This small molecule binds to this protein.
Small molecule (SMILES): CC(=O)N[C@@H]1[C@@H](O)[C@H](O)[C@@H](CO)O[C@H]1O

Binding-site contacts:
Ligand atom O5 contacts residue ASN126 of chain 1.H at 2.4 Å (h-bond).
Ligand atom O7 contacts residue ASN126 of chain 1.H at 3.6 Å.
Ligand atom N2 contacts residue ASN126 of chain 1.H at 2.8 Å (h-bond).
Ligand atom C7 contacts residue LYS122 of chain 1.H at 4.5 Å.
Ligand atom C7 contacts residue GLU123 of chain 1.H at 4.4 Å.
Ligand atom C5 contacts residue ASN126 of chain 1.H at 3.7 Å.
Ligand atom C8 contacts residue SER125 of chain 1.H at 3.8 Å.
Ligand atom C8 contacts residue TYR127 of chain 1.H at 4.2 Å (hydrophobic).
Ligand atom C7 contacts residue ASN126 of chain 1.H at 3.3 Å.
Ligand atom C8 contacts residue LYS122 of chain 1.H at 3.3 Å.
Ligand atom C8 contacts residue ASN126 of chain 1.H at 3.9 Å.
Ligand atom O7 contacts residue TYR127 of chain 1.H at 4.1 Å.
Ligand atom C2 contacts residue ASN126 of chain 1.H at 2.4 Å.
Ligand atom N2 contacts residue SER125 of chain 1.H at 4.1 Å.
Ligand atom C1 contacts residue ASN126 of chain 1.H at 1.4 Å.
Ligand atom C4 contacts residue ASN126 of chain 1.H at 4.1 Å.
Ligand atom C3 contacts residue ASN126 of chain 1.H at 3.7 Å.
Ligand atom C8 contacts residue ILE124 of chain 1.H at 4.2 Å (hydrophobic).
Ligand atom C8 contacts residue GLU123 of chain 1.H at 3.1 Å.

Sequence of chain 1.H:
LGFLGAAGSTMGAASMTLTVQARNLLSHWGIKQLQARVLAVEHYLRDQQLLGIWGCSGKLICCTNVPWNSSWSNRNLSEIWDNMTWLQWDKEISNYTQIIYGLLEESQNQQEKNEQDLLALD